Sequence of chain 2.B:
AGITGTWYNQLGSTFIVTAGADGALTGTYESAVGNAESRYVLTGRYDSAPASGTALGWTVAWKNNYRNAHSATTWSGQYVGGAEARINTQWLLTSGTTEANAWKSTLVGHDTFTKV

Sequence of chain 1.A:
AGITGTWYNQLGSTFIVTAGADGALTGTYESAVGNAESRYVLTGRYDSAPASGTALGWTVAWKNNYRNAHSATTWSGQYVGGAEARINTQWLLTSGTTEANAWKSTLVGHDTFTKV

The protein below binds the small molecule below.
Small molecule (SMILES): Cc1cc(/N=N/c2ccccc2C(=O)O)ccc1O

Binding-site contacts:
Ligand atom OXT contacts residue SER15 of chain 2.B at 3.5 Å (h-bond).
Ligand atom C4 contacts residue ASP116 of chain 2.B at 3.4 Å.
Ligand atom N1' contacts residue TRP67 of chain 2.B at 3.9 Å.
Ligand atom O contacts residue ASN11 of chain 2.B at 3.1 Å (h-bond).
Ligand atom C1' contacts residue TRP67 of chain 2.B at 3.7 Å (hydrophobic).
Ligand atom C3' contacts residue VAL35 of chain 2.B at 3.2 Å (hydrophobic).
Ligand atom C2' contacts residue TRP67 of chain 2.B at 3.9 Å (hydrophobic).
Ligand atom O contacts residue SER15 of chain 2.B at 2.6 Å (h-bond).
Ligand atom C4 contacts residue TRP80 of chain 2.B at 3.7 Å (hydrophobic).
Ligand atom CM3 contacts residue TYR42 of chain 2.B at 3.8 Å (hydrophobic).
Ligand atom CM3 contacts residue TRP67 of chain 2.B at 3.8 Å (hydrophobic).
Ligand atom O4' contacts residue ALA74 of chain 2.B at 3.3 Å.
Ligand atom CM3 contacts residue ASN37 of chain 2.B at 3.6 Å.
Ligand atom C3 contacts residue TRP80 of chain 2.B at 3.6 Å (hydrophobic).
Ligand atom C4 contacts residue TRP96 of chain 2.B at 3.5 Å (hydrophobic).
Ligand atom CM3 contacts residue VAL35 of chain 2.B at 3.2 Å (hydrophobic).
Ligand atom OXT contacts residue TYR31 of chain 2.B at 3.7 Å.
Ligand atom C6 contacts residue THR78 of chain 2.B at 3.8 Å.
Ligand atom C contacts residue TYR31 of chain 2.B at 3.5 Å (hydrophobic).
Ligand atom N1 contacts residue TRP67 of chain 2.B at 3.5 Å.
Ligand atom C6 contacts residue TRP108 of chain 1.A at 3.8 Å (hydrophobic).
Ligand atom C3 contacts residue TYR31 of chain 2.B at 3.8 Å (hydrophobic).
Ligand atom O contacts residue TYR31 of chain 2.B at 2.7 Å (h-bond).
Ligand atom O4' contacts residue ASN37 of chain 2.B at 2.5 Å (h-bond).
Ligand atom C5 contacts residue THR78 of chain 2.B at 3.8 Å.
Ligand atom OXT contacts residue TRP67 of chain 2.B at 3.8 Å.
Ligand atom OXT contacts residue VAL35 of chain 2.B at 3.5 Å.
Ligand atom C4' contacts residue ASN37 of chain 2.B at 3.6 Å.
Ligand atom C2' contacts residue VAL35 of chain 2.B at 2.9 Å (hydrophobic).
Ligand atom C1' contacts residue VAL35 of chain 2.B at 3.8 Å (hydrophobic).
Ligand atom OXT contacts residue SER33 of chain 2.B at 2.3 Å (h-bond).
Ligand atom O4' contacts residue ALA38 of chain 2.B at 3.5 Å (h-bond).
Ligand atom C contacts residue SER15 of chain 2.B at 3.4 Å.
Ligand atom C3 contacts residue ASP116 of chain 2.B at 3.3 Å.
Ligand atom C3' contacts residue TRP67 of chain 2.B at 3.7 Å (hydrophobic).
Ligand atom C2' contacts residue SER33 of chain 2.B at 3.6 Å.
Ligand atom C contacts residue SER33 of chain 2.B at 3.6 Å.
Ligand atom C5' contacts residue ALA74 of chain 2.B at 3.7 Å (hydrophobic).
Ligand atom C5 contacts residue TRP96 of chain 2.B at 3.5 Å (hydrophobic).
Ligand atom CM3 contacts residue ALA38 of chain 2.B at 2.7 Å (hydrophobic).